This small molecule binds to this protein.
Small molecule (SMILES): CC(=O)N[C@@H]1[C@@H](O)[C@H](O)[C@@H](CO)O[C@H]1O

Binding-site contacts:
Ligand atom C1 contacts residue ASN100 of chain 1.B at 1.4 Å.
Ligand atom C5 contacts residue ASN100 of chain 1.B at 3.7 Å.
Ligand atom O5 contacts residue SER102 of chain 1.B at 3.8 Å.
Ligand atom N2 contacts residue ASN100 of chain 1.B at 2.9 Å (h-bond).
Ligand atom C2 contacts residue ASN100 of chain 1.B at 2.5 Å.
Ligand atom C3 contacts residue ASN100 of chain 1.B at 3.8 Å.
Ligand atom O5 contacts residue ASN100 of chain 1.B at 2.4 Å (h-bond).
Ligand atom C4 contacts residue ASN100 of chain 1.B at 4.2 Å.
Ligand atom C8 contacts residue ASN100 of chain 1.B at 4.3 Å.
Ligand atom C1 contacts residue SER102 of chain 1.B at 3.9 Å.
Ligand atom C7 contacts residue ASN100 of chain 1.B at 3.9 Å.
Ligand atom C5 contacts residue SER102 of chain 1.B at 4.2 Å.
Ligand atom O7 contacts residue ASN100 of chain 1.B at 4.4 Å.
Ligand atom C6 contacts residue SER102 of chain 1.B at 4.4 Å.

Sequence of chain 1.B:
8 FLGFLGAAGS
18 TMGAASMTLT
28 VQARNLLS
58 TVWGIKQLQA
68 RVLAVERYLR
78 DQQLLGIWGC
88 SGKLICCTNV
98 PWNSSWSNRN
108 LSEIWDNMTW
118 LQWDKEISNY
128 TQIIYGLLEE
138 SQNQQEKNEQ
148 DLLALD